A protein and the small-molecule ligand that binds it are described below.
Small molecule (SMILES): Nc1ncnc2c1ncn2[C@@H]1O[C@H](CO[P](=O)(O)O[P](=O)(O)NP(=O)(O)O)[C@@H](O)[C@H]1O

Binding-site contacts:
Ligand atom O2B contacts residue MG1 of chain 1.F at 3.2 Å.
Ligand atom N3B contacts residue MG1 of chain 1.F at 2.9 Å.
Ligand atom PB contacts residue MG1 of chain 1.F at 3.6 Å.
Ligand atom N7 contacts residue LEU2715 of chain 1.A at 4.0 Å.
Ligand atom N9 contacts residue ILE2888 of chain 1.A at 3.9 Å.
Ligand atom C2 contacts residue TRP2769 of chain 1.A at 3.6 Å (hydrophobic).
Ligand atom O5' contacts residue MG1 of chain 1.F at 4.0 Å.
Ligand atom C6 contacts residue CYS2770 of chain 1.A at 4.1 Å (hydrophobic).
Ligand atom N1 contacts residue TRP2769 of chain 1.A at 3.9 Å.
Ligand atom N6 contacts residue GLU2768 of chain 1.A at 3.2 Å (salt-bridge).
Ligand atom C4 contacts residue TRP2769 of chain 1.A at 3.5 Å (hydrophobic).
Ligand atom C5 contacts residue ILE2888 of chain 1.A at 4.1 Å (hydrophobic).
Ligand atom C1' contacts residue TRP2769 of chain 1.A at 3.9 Å (hydrophobic).
Ligand atom C2' contacts residue ILE2888 of chain 1.A at 4.0 Å (hydrophobic).
Ligand atom N1 contacts residue LEU2877 of chain 1.A at 4.0 Å.
Ligand atom O2' contacts residue PRO2775 of chain 1.A at 3.8 Å.
Ligand atom N3 contacts residue TRP2769 of chain 1.A at 3.4 Å.
Ligand atom O1A contacts residue MG1 of chain 1.F at 3.4 Å.
Ligand atom N1 contacts residue CYS2770 of chain 1.A at 3.1 Å (h-bond).
Ligand atom C4' contacts residue GLY2694 of chain 1.A at 3.7 Å.
Ligand atom N7 contacts residue ILE2888 of chain 1.A at 3.7 Å.
Ligand atom O2A contacts residue PRO2699 of chain 1.A at 3.4 Å.
Ligand atom O1G contacts residue ASP2889 of chain 1.A at 3.3 Å (salt-bridge).
Ligand atom N3B contacts residue ASP2889 of chain 1.A at 3.5 Å (salt-bridge).
Ligand atom N9 contacts residue TRP2769 of chain 1.A at 3.8 Å.
Ligand atom N6 contacts residue CYS2770 of chain 1.A at 3.9 Å.
Ligand atom C6 contacts residue GLU2768 of chain 1.A at 4.1 Å.
Ligand atom N6 contacts residue LEU2767 of chain 1.A at 3.3 Å.
Ligand atom PG contacts residue ASP2889 of chain 1.A at 4.0 Å.
Ligand atom C2 contacts residue CYS2770 of chain 1.A at 3.6 Å (hydrophobic).
Ligand atom O2A contacts residue LYS2717 of chain 1.A at 3.1 Å.
Ligand atom O3' contacts residue GLN2874 of chain 1.A at 3.4 Å (h-bond).
Ligand atom C8 contacts residue ILE2888 of chain 1.A at 3.6 Å (hydrophobic).
Ligand atom C5' contacts residue GLY2694 of chain 1.A at 3.2 Å.
Ligand atom N3 contacts residue LEU2877 of chain 1.A at 3.9 Å.
Ligand atom C3' contacts residue GLN2874 of chain 1.A at 4.1 Å.
Ligand atom C6 contacts residue LEU2767 of chain 1.A at 4.1 Å (hydrophobic).
Ligand atom C2 contacts residue LEU2877 of chain 1.A at 3.8 Å (hydrophobic).
Ligand atom O1A contacts residue LYS2717 of chain 1.A at 3.5 Å (salt-bridge).
Ligand atom O2G contacts residue TYR2969 of chain 1.A at 3.1 Å (h-bond).

Sequence of chain 1.A:
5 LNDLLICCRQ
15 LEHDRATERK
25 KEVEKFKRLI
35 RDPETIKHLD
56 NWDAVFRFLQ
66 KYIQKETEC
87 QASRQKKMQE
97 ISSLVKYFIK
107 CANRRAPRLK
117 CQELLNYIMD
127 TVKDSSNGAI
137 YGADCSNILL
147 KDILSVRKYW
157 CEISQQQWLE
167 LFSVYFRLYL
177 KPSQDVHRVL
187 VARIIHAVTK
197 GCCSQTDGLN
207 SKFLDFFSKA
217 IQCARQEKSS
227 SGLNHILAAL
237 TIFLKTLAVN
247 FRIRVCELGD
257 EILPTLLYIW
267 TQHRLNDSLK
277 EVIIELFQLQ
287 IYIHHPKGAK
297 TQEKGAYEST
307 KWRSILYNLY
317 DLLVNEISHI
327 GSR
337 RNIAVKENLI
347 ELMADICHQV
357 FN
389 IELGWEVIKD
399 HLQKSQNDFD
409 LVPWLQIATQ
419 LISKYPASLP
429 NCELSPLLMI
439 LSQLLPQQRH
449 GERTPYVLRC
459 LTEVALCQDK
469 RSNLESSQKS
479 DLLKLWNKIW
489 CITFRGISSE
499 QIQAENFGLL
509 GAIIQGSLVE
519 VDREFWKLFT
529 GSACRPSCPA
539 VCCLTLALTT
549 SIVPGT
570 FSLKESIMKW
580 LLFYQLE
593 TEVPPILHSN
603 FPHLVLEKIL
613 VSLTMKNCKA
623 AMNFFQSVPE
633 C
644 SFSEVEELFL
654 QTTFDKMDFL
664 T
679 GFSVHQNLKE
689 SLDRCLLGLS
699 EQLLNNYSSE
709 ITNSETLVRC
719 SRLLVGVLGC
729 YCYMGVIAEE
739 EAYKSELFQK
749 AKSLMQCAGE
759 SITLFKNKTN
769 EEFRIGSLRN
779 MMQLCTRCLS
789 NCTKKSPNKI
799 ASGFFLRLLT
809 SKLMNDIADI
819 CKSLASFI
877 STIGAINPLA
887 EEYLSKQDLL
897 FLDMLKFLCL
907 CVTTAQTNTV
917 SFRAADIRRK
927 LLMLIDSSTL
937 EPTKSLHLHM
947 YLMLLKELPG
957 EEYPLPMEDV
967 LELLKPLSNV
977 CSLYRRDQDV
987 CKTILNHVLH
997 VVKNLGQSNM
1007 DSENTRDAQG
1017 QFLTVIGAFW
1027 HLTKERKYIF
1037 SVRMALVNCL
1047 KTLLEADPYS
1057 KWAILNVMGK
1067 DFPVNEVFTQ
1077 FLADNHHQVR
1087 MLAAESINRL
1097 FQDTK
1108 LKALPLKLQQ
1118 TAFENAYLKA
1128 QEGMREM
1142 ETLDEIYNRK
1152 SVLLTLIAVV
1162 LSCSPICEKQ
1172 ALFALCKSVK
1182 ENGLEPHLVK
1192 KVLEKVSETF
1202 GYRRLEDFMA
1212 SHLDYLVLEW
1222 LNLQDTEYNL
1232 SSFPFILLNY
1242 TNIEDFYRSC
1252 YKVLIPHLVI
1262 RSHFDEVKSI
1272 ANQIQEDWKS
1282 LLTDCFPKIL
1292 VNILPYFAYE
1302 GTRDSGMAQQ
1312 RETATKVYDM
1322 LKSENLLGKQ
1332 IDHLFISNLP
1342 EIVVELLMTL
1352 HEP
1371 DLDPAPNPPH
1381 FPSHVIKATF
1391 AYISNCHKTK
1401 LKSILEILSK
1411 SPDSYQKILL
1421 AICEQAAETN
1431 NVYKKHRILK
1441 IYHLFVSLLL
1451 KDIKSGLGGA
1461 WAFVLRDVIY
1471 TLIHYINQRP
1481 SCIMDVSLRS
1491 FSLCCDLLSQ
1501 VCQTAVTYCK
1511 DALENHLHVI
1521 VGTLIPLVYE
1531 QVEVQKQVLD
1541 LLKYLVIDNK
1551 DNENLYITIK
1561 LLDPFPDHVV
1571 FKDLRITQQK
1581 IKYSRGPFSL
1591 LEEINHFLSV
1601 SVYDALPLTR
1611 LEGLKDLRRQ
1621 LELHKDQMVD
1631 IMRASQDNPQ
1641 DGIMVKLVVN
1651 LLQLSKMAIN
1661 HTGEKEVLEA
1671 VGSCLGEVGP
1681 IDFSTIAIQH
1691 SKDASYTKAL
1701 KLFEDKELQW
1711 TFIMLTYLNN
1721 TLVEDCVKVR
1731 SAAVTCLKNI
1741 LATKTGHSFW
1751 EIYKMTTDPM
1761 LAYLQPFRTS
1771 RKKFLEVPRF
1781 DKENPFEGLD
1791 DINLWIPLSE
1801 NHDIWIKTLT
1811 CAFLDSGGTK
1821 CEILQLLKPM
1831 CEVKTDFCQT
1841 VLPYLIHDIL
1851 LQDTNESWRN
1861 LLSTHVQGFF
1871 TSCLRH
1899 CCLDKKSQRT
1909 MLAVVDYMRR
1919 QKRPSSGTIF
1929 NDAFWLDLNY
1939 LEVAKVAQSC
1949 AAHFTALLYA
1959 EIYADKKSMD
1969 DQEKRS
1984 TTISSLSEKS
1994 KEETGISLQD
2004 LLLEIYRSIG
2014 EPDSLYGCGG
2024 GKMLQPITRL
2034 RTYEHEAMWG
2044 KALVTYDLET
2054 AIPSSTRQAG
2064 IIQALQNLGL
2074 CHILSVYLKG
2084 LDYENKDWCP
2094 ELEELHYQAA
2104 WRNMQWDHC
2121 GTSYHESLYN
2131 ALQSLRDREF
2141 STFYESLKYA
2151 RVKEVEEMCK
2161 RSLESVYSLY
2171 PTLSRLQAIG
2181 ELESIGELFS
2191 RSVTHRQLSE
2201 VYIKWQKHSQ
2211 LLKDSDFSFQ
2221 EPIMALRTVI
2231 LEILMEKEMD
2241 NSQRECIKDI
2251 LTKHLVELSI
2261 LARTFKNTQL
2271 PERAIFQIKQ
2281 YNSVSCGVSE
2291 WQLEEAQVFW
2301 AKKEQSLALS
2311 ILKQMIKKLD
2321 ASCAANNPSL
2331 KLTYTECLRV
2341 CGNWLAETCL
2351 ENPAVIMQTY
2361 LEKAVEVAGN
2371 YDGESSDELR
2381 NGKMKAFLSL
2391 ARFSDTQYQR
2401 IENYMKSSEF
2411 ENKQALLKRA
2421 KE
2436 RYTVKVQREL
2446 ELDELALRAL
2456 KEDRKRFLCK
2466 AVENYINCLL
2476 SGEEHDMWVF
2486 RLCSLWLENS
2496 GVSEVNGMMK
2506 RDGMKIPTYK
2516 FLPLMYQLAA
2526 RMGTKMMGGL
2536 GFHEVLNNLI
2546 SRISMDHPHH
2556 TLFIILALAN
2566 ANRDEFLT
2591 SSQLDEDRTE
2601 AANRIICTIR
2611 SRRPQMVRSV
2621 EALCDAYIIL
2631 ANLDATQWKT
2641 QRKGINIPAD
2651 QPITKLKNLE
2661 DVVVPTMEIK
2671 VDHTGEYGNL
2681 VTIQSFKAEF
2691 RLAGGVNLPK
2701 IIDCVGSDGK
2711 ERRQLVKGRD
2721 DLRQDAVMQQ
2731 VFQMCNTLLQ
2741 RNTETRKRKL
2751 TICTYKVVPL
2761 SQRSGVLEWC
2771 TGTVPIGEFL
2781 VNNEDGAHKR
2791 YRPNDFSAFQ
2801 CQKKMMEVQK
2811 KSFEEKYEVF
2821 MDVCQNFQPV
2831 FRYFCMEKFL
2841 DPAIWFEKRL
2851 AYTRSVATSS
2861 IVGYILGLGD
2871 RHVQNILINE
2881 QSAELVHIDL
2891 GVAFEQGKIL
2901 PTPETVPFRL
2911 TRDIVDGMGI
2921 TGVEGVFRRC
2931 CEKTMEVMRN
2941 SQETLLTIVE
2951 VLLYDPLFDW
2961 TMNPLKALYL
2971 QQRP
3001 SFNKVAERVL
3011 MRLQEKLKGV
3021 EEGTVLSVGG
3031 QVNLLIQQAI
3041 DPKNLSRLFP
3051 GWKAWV